Binding-site contacts:
Ligand atom C4 contacts residue ASN600 of chain 1.A at 4.2 Å.
Ligand atom N2 contacts residue ASN600 of chain 1.A at 2.8 Å (h-bond).
Ligand atom C2 contacts residue ASN600 of chain 1.A at 2.4 Å.
Ligand atom O5 contacts residue ASN600 of chain 1.A at 2.4 Å (h-bond).
Ligand atom C7 contacts residue ASN600 of chain 1.A at 3.8 Å.
Ligand atom C3 contacts residue ASN600 of chain 1.A at 3.8 Å.
Ligand atom O7 contacts residue ASN600 of chain 1.A at 4.3 Å.
Ligand atom C1 contacts residue ASN600 of chain 1.A at 1.4 Å.
Ligand atom C5 contacts residue ASN600 of chain 1.A at 3.7 Å.

Sequence of chain 1.A:
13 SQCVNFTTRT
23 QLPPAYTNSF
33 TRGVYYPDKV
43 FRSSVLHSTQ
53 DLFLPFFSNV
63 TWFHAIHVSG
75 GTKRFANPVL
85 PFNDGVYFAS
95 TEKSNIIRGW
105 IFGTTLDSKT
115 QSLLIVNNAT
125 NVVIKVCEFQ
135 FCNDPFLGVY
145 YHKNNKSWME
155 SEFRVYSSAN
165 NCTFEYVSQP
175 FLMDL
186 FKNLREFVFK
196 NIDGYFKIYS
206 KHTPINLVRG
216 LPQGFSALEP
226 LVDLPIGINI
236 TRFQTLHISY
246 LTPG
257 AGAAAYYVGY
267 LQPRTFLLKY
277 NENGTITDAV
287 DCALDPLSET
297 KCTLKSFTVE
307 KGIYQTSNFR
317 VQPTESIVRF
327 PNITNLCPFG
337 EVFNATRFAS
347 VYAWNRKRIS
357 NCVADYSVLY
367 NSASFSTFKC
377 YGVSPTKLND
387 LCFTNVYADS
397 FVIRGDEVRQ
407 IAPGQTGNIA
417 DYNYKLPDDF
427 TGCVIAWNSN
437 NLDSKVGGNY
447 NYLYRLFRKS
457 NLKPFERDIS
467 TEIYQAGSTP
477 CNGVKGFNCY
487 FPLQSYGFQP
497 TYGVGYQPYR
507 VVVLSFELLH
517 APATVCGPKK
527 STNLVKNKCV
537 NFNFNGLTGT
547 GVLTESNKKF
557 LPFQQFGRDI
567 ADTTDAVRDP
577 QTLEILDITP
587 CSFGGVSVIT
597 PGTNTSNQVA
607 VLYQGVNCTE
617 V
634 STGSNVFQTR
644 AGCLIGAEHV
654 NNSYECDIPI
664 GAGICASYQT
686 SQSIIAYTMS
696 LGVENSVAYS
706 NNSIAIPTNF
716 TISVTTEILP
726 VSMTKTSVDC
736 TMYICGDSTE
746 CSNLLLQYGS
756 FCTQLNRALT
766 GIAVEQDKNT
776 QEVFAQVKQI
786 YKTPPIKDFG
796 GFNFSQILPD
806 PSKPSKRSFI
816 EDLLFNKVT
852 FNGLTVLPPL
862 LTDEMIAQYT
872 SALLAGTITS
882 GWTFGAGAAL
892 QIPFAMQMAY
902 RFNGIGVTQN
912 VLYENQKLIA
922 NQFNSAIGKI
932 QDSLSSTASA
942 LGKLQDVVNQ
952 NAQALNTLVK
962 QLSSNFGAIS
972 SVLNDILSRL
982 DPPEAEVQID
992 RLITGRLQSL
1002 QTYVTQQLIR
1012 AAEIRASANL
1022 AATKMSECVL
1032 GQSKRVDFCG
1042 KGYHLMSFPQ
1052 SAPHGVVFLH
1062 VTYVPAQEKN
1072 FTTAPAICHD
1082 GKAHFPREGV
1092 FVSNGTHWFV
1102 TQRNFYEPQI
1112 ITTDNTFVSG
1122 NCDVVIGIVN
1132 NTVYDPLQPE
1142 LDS

This protein binds this small molecule.
Small molecule (SMILES): CC(=O)N[C@@H]1[C@@H](O)[C@H](O)[C@@H](CO)O[C@H]1O